Binding-site contacts:
Ligand atom C2 contacts residue GLU142 of chain 2.C at 3.9 Å.
Ligand atom O3 contacts residue ASN135 of chain 2.C at 3.0 Å (h-bond).
Ligand atom C3 contacts residue GLU142 of chain 2.C at 4.2 Å.
Ligand atom C3 contacts residue PHE182 of chain 2.C at 3.8 Å (hydrophobic).
Ligand atom C1 contacts residue TYR105 of chain 2.C at 4.2 Å (hydrophobic).
Ligand atom O2 contacts residue ASN135 of chain 2.C at 3.8 Å.
Ligand atom C1 contacts residue TYR103 of chain 2.C at 4.0 Å (hydrophobic).
Ligand atom C2 contacts residue PHE182 of chain 2.C at 4.0 Å (hydrophobic).
Ligand atom P1 contacts residue HIS180 of chain 2.C at 4.3 Å.
Ligand atom O1 contacts residue FE21 of chain 2.K at 2.3 Å.
Ligand atom O4 contacts residue TYR105 of chain 2.C at 2.9 Å (h-bond).
Ligand atom O3 contacts residue TYR103 of chain 2.C at 4.1 Å.
Ligand atom P1 contacts residue ASN135 of chain 2.C at 3.9 Å.
Ligand atom O3 contacts residue TYR105 of chain 2.C at 4.2 Å.
Ligand atom O2 contacts residue FE21 of chain 2.K at 1.9 Å.
Ligand atom C2 contacts residue TYR103 of chain 2.C at 4.2 Å (hydrophobic).
Ligand atom O4 contacts residue LYS23 of chain 3.C at 2.6 Å (salt-bridge).
Ligand atom O4 contacts residue ARG97 of chain 2.C at 4.1 Å.
Ligand atom P1 contacts residue TYR105 of chain 2.C at 4.1 Å.
Ligand atom O2 contacts residue HIS138 of chain 2.C at 3.0 Å (h-bond).
Ligand atom O4 contacts residue FE21 of chain 2.K at 4.2 Å.
Ligand atom O1 contacts residue HIS180 of chain 2.C at 3.4 Å (h-bond).
Ligand atom C2 contacts residue FE21 of chain 2.K at 3.1 Å.
Ligand atom C3 contacts residue ALA195 of chain 2.C at 4.2 Å (hydrophobic).
Ligand atom O3 contacts residue ARG97 of chain 2.C at 2.6 Å (salt-bridge).
Ligand atom C2 contacts residue HIS180 of chain 2.C at 4.2 Å.
Ligand atom O2 contacts residue GLU142 of chain 2.C at 4.0 Å.
Ligand atom P1 contacts residue ARG97 of chain 2.C at 4.0 Å.
Ligand atom O2 contacts residue LYS23 of chain 3.C at 3.4 Å (salt-bridge).
Ligand atom O2 contacts residue HIS180 of chain 2.C at 3.7 Å.
Ligand atom P1 contacts residue FE21 of chain 2.K at 2.9 Å.
Ligand atom C3 contacts residue LEU193 of chain 2.C at 3.9 Å (hydrophobic).
Ligand atom C1 contacts residue VAL122 of chain 2.C at 4.3 Å (hydrophobic).
Ligand atom P1 contacts residue LYS23 of chain 3.C at 3.6 Å.
Ligand atom O3 contacts residue FE21 of chain 2.K at 3.9 Å.
Ligand atom C3 contacts residue VAL122 of chain 2.C at 4.0 Å (hydrophobic).
Ligand atom C1 contacts residue GLU142 of chain 2.C at 4.1 Å.
Ligand atom O1 contacts residue PHE182 of chain 2.C at 3.8 Å.
Ligand atom C3 contacts residue LEU144 of chain 2.C at 4.2 Å (hydrophobic).
Ligand atom O1 contacts residue GLU142 of chain 2.C at 2.7 Å (salt-bridge).

Sequence of chain 2.C:
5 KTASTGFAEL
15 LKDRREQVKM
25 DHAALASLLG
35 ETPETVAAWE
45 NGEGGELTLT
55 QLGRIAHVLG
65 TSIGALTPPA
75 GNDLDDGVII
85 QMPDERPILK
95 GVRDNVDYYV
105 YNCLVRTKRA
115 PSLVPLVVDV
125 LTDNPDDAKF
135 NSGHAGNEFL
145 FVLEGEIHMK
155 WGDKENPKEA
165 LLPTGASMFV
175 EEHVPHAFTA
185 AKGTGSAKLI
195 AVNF

The protein below binds the small molecule below.
Small molecule (SMILES): CC[C@H](O)P(=O)(O)O

Sequence of chain 3.C:
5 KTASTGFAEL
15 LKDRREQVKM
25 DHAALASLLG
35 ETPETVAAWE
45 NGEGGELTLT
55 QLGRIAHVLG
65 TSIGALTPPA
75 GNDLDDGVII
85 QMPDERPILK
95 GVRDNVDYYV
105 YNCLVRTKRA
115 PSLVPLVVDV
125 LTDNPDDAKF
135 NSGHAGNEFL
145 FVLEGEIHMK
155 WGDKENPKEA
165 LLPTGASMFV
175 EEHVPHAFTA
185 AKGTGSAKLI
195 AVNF